Sequence of chain 1.A:
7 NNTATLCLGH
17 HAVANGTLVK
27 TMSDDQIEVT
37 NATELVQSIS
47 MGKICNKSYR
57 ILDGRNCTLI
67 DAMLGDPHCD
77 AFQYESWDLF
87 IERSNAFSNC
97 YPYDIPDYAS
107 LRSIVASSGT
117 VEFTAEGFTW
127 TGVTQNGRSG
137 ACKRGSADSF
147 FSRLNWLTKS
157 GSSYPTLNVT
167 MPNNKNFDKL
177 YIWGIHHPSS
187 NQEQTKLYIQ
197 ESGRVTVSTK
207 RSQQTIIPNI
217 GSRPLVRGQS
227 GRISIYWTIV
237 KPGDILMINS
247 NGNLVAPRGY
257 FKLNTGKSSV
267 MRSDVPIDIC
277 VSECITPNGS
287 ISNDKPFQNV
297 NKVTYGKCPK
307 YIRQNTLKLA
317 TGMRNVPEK

Sequence of chain 3.A:
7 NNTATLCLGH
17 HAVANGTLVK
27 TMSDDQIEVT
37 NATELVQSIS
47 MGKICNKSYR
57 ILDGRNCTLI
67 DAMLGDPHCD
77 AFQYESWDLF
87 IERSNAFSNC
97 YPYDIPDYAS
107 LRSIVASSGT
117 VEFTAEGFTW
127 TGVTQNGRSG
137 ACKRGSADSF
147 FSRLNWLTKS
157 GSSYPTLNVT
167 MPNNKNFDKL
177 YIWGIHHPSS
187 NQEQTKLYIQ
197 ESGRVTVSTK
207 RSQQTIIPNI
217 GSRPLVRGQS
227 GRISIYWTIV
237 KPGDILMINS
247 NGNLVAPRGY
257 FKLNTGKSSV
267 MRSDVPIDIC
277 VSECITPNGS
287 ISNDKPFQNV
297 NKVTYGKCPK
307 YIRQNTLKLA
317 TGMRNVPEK

The small molecule below binds the protein below.
Small molecule (SMILES): CC(=O)N[C@H]1[C@H](O[C@H]2[C@H](O)[C@@H](NC(C)=O)CO[C@@H]2CO)O[C@H](CO)[C@@H](O[C@@H]2O[C@H](CO[C@H]3O[C@H](CO)[C@@H](O)[C@H](O)[C@@H]3O)[C@@H](O)[C@H](O[C@H]3O[C@H](CO)[C@@H](O)[C@H](O)[C@@H]3O)[C@@H]2O)[C@@H]1O

Binding-site contacts:
Ligand atom O7 contacts residue SER218 of chain 1.A at 3.8 Å.
Ligand atom C4 contacts residue ASN164 of chain 3.A at 4.2 Å.
Ligand atom C8 contacts residue LEU221 of chain 1.A at 4.5 Å (hydrophobic).
Ligand atom O6 contacts residue THR166 of chain 3.A at 4.2 Å.
Ligand atom C7 contacts residue MET243 of chain 3.A at 4.3 Å (hydrophobic).
Ligand atom C8 contacts residue ASN164 of chain 3.A at 3.7 Å.
Ligand atom O7 contacts residue LEU221 of chain 1.A at 3.0 Å (h-bond).
Ligand atom O5 contacts residue LEU221 of chain 1.A at 4.5 Å.
Ligand atom O7 contacts residue ARG219 of chain 1.A at 4.4 Å.
Ligand atom O5 contacts residue MET243 of chain 3.A at 4.4 Å.
Ligand atom O3 contacts residue LEU221 of chain 1.A at 3.9 Å.
Ligand atom C7 contacts residue ASN164 of chain 3.A at 3.4 Å.
Ligand atom C2 contacts residue LEU221 of chain 1.A at 4.1 Å (hydrophobic).
Ligand atom O5 contacts residue ASN164 of chain 3.A at 2.4 Å (h-bond).
Ligand atom C6 contacts residue MET243 of chain 3.A at 4.4 Å (hydrophobic).
Ligand atom C5 contacts residue MET243 of chain 3.A at 3.9 Å (hydrophobic).
Ligand atom C7 contacts residue PRO220 of chain 1.A at 4.4 Å (hydrophobic).
Ligand atom C8 contacts residue ILE241 of chain 3.A at 3.5 Å (hydrophobic).
Ligand atom C1 contacts residue ASN164 of chain 3.A at 1.4 Å.
Ligand atom C3 contacts residue LEU221 of chain 1.A at 4.2 Å (hydrophobic).
Ligand atom C2 contacts residue ASN164 of chain 3.A at 2.4 Å.
Ligand atom C7 contacts residue LEU221 of chain 1.A at 4.0 Å (hydrophobic).
Ligand atom C1 contacts residue LEU221 of chain 1.A at 4.5 Å (hydrophobic).
Ligand atom C8 contacts residue MET243 of chain 3.A at 4.0 Å (hydrophobic).
Ligand atom C7 contacts residue SER218 of chain 1.A at 4.1 Å.
Ligand atom C8 contacts residue PRO220 of chain 1.A at 4.3 Å (hydrophobic).
Ligand atom C6 contacts residue THR166 of chain 3.A at 4.2 Å.
Ligand atom O7 contacts residue ASN164 of chain 3.A at 4.3 Å.
Ligand atom N2 contacts residue ASN164 of chain 3.A at 2.8 Å (h-bond).
Ligand atom C4 contacts residue LEU221 of chain 1.A at 4.2 Å (hydrophobic).
Ligand atom C5 contacts residue LEU221 of chain 1.A at 4.4 Å (hydrophobic).
Ligand atom C5 contacts residue ASN164 of chain 3.A at 3.6 Å.
Ligand atom O7 contacts residue MET243 of chain 3.A at 4.1 Å.
Ligand atom C3 contacts residue ASN164 of chain 3.A at 3.8 Å.
Ligand atom N2 contacts residue SER218 of chain 1.A at 3.5 Å (h-bond).
Ligand atom O7 contacts residue PRO220 of chain 1.A at 3.6 Å.